Binding-site contacts:
Ligand atom C1 contacts residue ATP1 of chain 1.U at 3.4 Å.
Ligand atom O3 contacts residue ARG9 of chain 1.F at 3.4 Å (salt-bridge).
Ligand atom C5 contacts residue GLY87 of chain 1.F at 3.5 Å.
Ligand atom C5 contacts residue ILE86 of chain 1.F at 3.9 Å (hydrophobic).
Ligand atom O3 contacts residue LYS58 of chain 1.F at 3.3 Å (salt-bridge).
Ligand atom C4 contacts residue ILE86 of chain 1.F at 3.8 Å (hydrophobic).
Ligand atom C5 contacts residue LEU56 of chain 1.F at 3.3 Å (hydrophobic).
Ligand atom O2 contacts residue GLN39 of chain 1.F at 2.7 Å (h-bond).
Ligand atom C2 contacts residue MG1 of chain 1.W at 2.8 Å.
Ligand atom O1 contacts residue LYS40 of chain 1.F at 3.3 Å (salt-bridge).
Ligand atom C5 contacts residue LYS58 of chain 1.F at 3.5 Å.
Ligand atom O1 contacts residue GLY41 of chain 1.F at 2.7 Å (h-bond).
Ligand atom C4 contacts residue THR43 of chain 1.F at 3.7 Å.
Ligand atom O3 contacts residue GLY87 of chain 1.F at 3.8 Å.
Ligand atom C1 contacts residue GLN39 of chain 1.F at 3.3 Å.
Ligand atom O1 contacts residue GLN39 of chain 1.F at 3.7 Å.
Ligand atom C1 contacts residue LYS40 of chain 1.F at 4.0 Å.
Ligand atom O2 contacts residue GLY37 of chain 1.F at 3.0 Å.
Ligand atom O1 contacts residue PHE36 of chain 1.F at 3.6 Å.
Ligand atom O4 contacts residue LYS58 of chain 1.F at 2.8 Å (salt-bridge).
Ligand atom O1 contacts residue GLY37 of chain 1.F at 3.0 Å (h-bond).
Ligand atom O5 contacts residue ILE86 of chain 1.F at 3.5 Å.
Ligand atom O4 contacts residue LEU56 of chain 1.F at 3.2 Å.
Ligand atom O2 contacts residue ARG38 of chain 1.F at 3.3 Å (salt-bridge).
Ligand atom O2 contacts residue MG1 of chain 1.W at 2.0 Å.
Ligand atom O5 contacts residue ATP1 of chain 1.U at 3.0 Å (h-bond).
Ligand atom C1 contacts residue GLY41 of chain 1.F at 3.8 Å.
Ligand atom C2 contacts residue GLN39 of chain 1.F at 3.3 Å.
Ligand atom O3 contacts residue ILE86 of chain 1.F at 3.8 Å.
Ligand atom O3 contacts residue LEU56 of chain 1.F at 3.6 Å.
Ligand atom C1 contacts residue GLY37 of chain 1.F at 3.4 Å.
Ligand atom O5 contacts residue MG1 of chain 1.W at 2.1 Å.
Ligand atom C4 contacts residue LEU56 of chain 1.F at 3.9 Å (hydrophobic).
Ligand atom O2 contacts residue ATP1 of chain 1.U at 2.8 Å (h-bond).
Ligand atom O4 contacts residue GLY87 of chain 1.F at 3.4 Å.
Ligand atom C1 contacts residue MG1 of chain 1.W at 2.8 Å.
Ligand atom C2 contacts residue ATP1 of chain 1.U at 3.6 Å.
Ligand atom C3 contacts residue GLY41 of chain 1.F at 3.9 Å.
Ligand atom O5 contacts residue GLN39 of chain 1.F at 2.9 Å (h-bond).
Ligand atom O5 contacts residue GLY87 of chain 1.F at 3.1 Å (h-bond).

A protein and the small-molecule ligand that binds it are described below.
Small molecule (SMILES): O=C(O)CCC(=O)C(=O)O

Sequence of chain 1.F:
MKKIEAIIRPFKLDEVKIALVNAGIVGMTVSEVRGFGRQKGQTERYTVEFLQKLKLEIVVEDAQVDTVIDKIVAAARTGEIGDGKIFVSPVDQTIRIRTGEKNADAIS